Binding-site contacts:
Ligand atom N2 contacts residue ASN863 of chain 2.A at 2.9 Å (h-bond).
Ligand atom O5 contacts residue ASN863 of chain 2.A at 2.3 Å (h-bond).
Ligand atom C8 contacts residue GLY864 of chain 2.A at 4.1 Å.
Ligand atom C4 contacts residue ASN863 of chain 2.A at 4.2 Å.
Ligand atom C1 contacts residue GLY864 of chain 2.A at 3.4 Å.
Ligand atom N2 contacts residue GLY864 of chain 2.A at 3.6 Å.
Ligand atom N2 contacts residue SER865 of chain 2.A at 4.3 Å.
Ligand atom C8 contacts residue ASN863 of chain 2.A at 3.2 Å.
Ligand atom C6 contacts residue TRP866 of chain 2.A at 4.2 Å (hydrophobic).
Ligand atom O6 contacts residue TRP866 of chain 2.A at 4.2 Å.
Ligand atom C7 contacts residue ASN863 of chain 2.A at 3.3 Å.
Ligand atom C7 contacts residue GLY864 of chain 2.A at 3.5 Å.
Ligand atom C2 contacts residue GLN856 of chain 2.A at 4.2 Å.
Ligand atom C6 contacts residue GLN856 of chain 2.A at 4.3 Å.
Ligand atom O5 contacts residue GLN856 of chain 2.A at 3.0 Å (h-bond).
Ligand atom O7 contacts residue ASN863 of chain 2.A at 4.2 Å.
Ligand atom O7 contacts residue GLY864 of chain 2.A at 3.2 Å.
Ligand atom C5 contacts residue GLN856 of chain 2.A at 4.2 Å.
Ligand atom C7 contacts residue SER865 of chain 2.A at 3.8 Å.
Ligand atom C2 contacts residue ASN863 of chain 2.A at 2.5 Å.
Ligand atom C1 contacts residue GLN856 of chain 2.A at 3.5 Å.
Ligand atom C2 contacts residue GLY864 of chain 2.A at 3.2 Å.
Ligand atom C1 contacts residue ASN863 of chain 2.A at 1.4 Å.
Ligand atom C5 contacts residue ASN863 of chain 2.A at 3.7 Å.
Ligand atom C3 contacts residue ASN863 of chain 2.A at 3.8 Å.
Ligand atom O7 contacts residue SER865 of chain 2.A at 3.1 Å (h-bond).
Ligand atom O5 contacts residue GLY864 of chain 2.A at 3.9 Å.
Ligand atom C2 contacts residue SER865 of chain 2.A at 4.3 Å.

The protein below binds the small molecule below.
Small molecule (SMILES): CC(=O)N[C@@H]1[C@@H](O)[C@H](O)[C@@H](CO)O[C@H]1O

Sequence of chain 2.A:
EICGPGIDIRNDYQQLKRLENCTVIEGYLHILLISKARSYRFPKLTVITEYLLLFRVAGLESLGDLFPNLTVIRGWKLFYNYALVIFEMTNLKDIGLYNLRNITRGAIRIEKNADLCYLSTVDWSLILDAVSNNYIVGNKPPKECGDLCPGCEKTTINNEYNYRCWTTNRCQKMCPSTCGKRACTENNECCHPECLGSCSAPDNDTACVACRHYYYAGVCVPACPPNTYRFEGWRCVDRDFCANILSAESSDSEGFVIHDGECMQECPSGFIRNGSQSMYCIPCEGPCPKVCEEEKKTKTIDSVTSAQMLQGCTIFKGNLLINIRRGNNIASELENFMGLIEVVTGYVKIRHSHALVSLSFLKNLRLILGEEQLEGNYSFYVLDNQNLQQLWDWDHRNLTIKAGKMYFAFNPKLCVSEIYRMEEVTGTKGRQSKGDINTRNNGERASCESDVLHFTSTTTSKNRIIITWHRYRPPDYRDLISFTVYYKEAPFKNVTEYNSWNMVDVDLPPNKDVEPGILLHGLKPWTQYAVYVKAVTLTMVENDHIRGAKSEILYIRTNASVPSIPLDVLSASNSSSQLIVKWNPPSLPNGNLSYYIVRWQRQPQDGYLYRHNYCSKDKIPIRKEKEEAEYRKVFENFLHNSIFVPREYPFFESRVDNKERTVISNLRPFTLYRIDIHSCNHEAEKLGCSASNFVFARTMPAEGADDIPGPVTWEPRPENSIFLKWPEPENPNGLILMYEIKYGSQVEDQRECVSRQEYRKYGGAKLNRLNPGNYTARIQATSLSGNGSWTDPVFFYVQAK